A small-molecule ligand and the protein it binds are described below.
Small molecule (SMILES): CN[C@@H]1CCc2c(ccc(O)c2O)[C@H]1O

Binding-site contacts:
Ligand atom OAK contacts residue ASN324 of chain 1.D at 3.9 Å.
Ligand atom CAO contacts residue ASP144 of chain 1.D at 3.4 Å.
Ligand atom NAN contacts residue ASN343 of chain 1.D at 2.9 Å (h-bond).
Ligand atom CAD contacts residue SER234 of chain 1.D at 3.2 Å.
Ligand atom CAI contacts residue ASP144 of chain 1.D at 3.1 Å.
Ligand atom CAJ contacts residue ASP144 of chain 1.D at 3.6 Å.
Ligand atom CAJ contacts residue ASN343 of chain 1.D at 3.4 Å.
Ligand atom CAG contacts residue TYR339 of chain 1.D at 3.8 Å (hydrophobic).
Ligand atom CAC contacts residue SER238 of chain 1.D at 3.9 Å.
Ligand atom OAL contacts residue SER234 of chain 1.D at 2.4 Å (h-bond).
Ligand atom CAA contacts residue VAL148 of chain 1.D at 3.5 Å (hydrophobic).
Ligand atom OAM contacts residue TYR347 of chain 1.D at 3.3 Å (h-bond).
Ligand atom CAG contacts residue PHE224 of chain 1.D at 3.4 Å (hydrophobic).
Ligand atom CAB contacts residue VAL148 of chain 1.D at 3.4 Å (hydrophobic).
Ligand atom CAE contacts residue VAL145 of chain 1.D at 4.2 Å (hydrophobic).
Ligand atom OAL contacts residue PHE321 of chain 1.D at 3.9 Å.
Ligand atom CAG contacts residue PHE320 of chain 1.D at 4.1 Å (hydrophobic).
Ligand atom CAC contacts residue PHE321 of chain 1.D at 4.1 Å (hydrophobic).
Ligand atom CAI contacts residue ASN343 of chain 1.D at 3.7 Å.
Ligand atom OAK contacts residue SER234 of chain 1.D at 2.5 Å (h-bond).
Ligand atom OAM contacts residue ASN343 of chain 1.D at 3.2 Å (h-bond).
Ligand atom CAA contacts residue PHE320 of chain 1.D at 3.9 Å (hydrophobic).
Ligand atom OAM contacts residue VAL148 of chain 1.D at 3.8 Å.
Ligand atom CAJ contacts residue PHE320 of chain 1.D at 3.5 Å (hydrophobic).
Ligand atom OAL contacts residue SER238 of chain 1.D at 2.9 Å (h-bond).
Ligand atom CAC contacts residue SER234 of chain 1.D at 3.2 Å.
Ligand atom CAH contacts residue TYR339 of chain 1.D at 3.7 Å (hydrophobic).
Ligand atom NAN contacts residue ASP144 of chain 1.D at 2.5 Å (salt-bridge).
Ligand atom CAO contacts residue ASN343 of chain 1.D at 3.8 Å.
Ligand atom CAO contacts residue PHE224 of chain 1.D at 4.1 Å (hydrophobic).
Ligand atom CAB contacts residue PHE321 of chain 1.D at 3.9 Å (hydrophobic).
Ligand atom CAC contacts residue VAL145 of chain 1.D at 4.1 Å (hydrophobic).
Ligand atom NAN contacts residue TYR347 of chain 1.D at 3.3 Å (h-bond).
Ligand atom CAF contacts residue PHE320 of chain 1.D at 3.7 Å (hydrophobic).
Ligand atom OAL contacts residue VAL145 of chain 1.D at 4.2 Å.
Ligand atom CAI contacts residue TYR347 of chain 1.D at 4.2 Å (hydrophobic).
Ligand atom CAJ contacts residue TYR347 of chain 1.D at 4.2 Å (hydrophobic).
Ligand atom CAH contacts residue PHE224 of chain 1.D at 3.4 Å (hydrophobic).
Ligand atom CAE contacts residue PHE320 of chain 1.D at 4.0 Å (hydrophobic).
Ligand atom OAM contacts residue ASP144 of chain 1.D at 2.9 Å (salt-bridge).

Sequence of chain 1.D:
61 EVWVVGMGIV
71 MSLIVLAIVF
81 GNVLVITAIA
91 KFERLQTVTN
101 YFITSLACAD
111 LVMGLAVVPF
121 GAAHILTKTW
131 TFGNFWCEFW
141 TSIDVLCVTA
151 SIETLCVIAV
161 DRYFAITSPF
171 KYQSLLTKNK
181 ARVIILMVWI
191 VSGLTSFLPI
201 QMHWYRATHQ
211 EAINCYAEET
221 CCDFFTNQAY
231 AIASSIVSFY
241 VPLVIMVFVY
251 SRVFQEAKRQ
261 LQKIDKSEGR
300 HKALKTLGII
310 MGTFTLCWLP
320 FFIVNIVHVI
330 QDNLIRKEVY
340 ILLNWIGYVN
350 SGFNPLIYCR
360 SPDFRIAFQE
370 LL